The protein below binds the small molecule below.
Small molecule (SMILES): O=C[C@H](O)[C@@H](O)[C@H](O)CO

Binding-site contacts:
Ligand atom C4 contacts residue MG1 of chain 1.J at 3.4 Å.
Ligand atom C5 contacts residue GLU180 of chain 1.C at 4.0 Å.
Ligand atom O4 contacts residue MG1 of chain 1.J at 2.2 Å.
Ligand atom O4 contacts residue ASP291 of chain 1.C at 2.8 Å (salt-bridge).
Ligand atom O4 contacts residue ASP244 of chain 1.C at 3.1 Å (salt-bridge).
Ligand atom C2 contacts residue TRP136 of chain 1.C at 3.7 Å (hydrophobic).
Ligand atom C2 contacts residue ASP291 of chain 1.C at 3.8 Å.
Ligand atom C4 contacts residue TRP136 of chain 1.C at 3.6 Å (hydrophobic).
Ligand atom C4 contacts residue ASP291 of chain 1.C at 3.8 Å.
Ligand atom C3 contacts residue MG1 of chain 1.J at 3.6 Å.
Ligand atom O5 contacts residue HIS53 of chain 1.C at 2.6 Å (h-bond).
Ligand atom O2 contacts residue ASP244 of chain 1.C at 4.2 Å.
Ligand atom O1 contacts residue TRP136 of chain 1.C at 3.7 Å.
Ligand atom O4 contacts residue GLU180 of chain 1.C at 2.4 Å (salt-bridge).
Ligand atom O1 contacts residue LYS182 of chain 1.C at 3.0 Å (salt-bridge).
Ligand atom O2 contacts residue GLU180 of chain 1.C at 2.9 Å (salt-bridge).
Ligand atom O3 contacts residue MG1 of chain 1.J at 3.7 Å.
Ligand atom C1 contacts residue TRP136 of chain 1.C at 3.9 Å (hydrophobic).
Ligand atom C1 contacts residue PHE25 of chain 1.D at 3.6 Å (hydrophobic).
Ligand atom O5 contacts residue TRP136 of chain 1.C at 3.6 Å.
Ligand atom O3 contacts residue ASP291 of chain 1.C at 2.9 Å (salt-bridge).
Ligand atom C5 contacts residue HIS53 of chain 1.C at 3.2 Å.
Ligand atom O2 contacts residue MG1 of chain 1.J at 2.2 Å.
Ligand atom C5 contacts residue TRP136 of chain 1.C at 4.0 Å (hydrophobic).
Ligand atom O3 contacts residue TRP15 of chain 1.C at 3.4 Å (h-bond).
Ligand atom O2 contacts residue ASP291 of chain 1.C at 2.9 Å (salt-bridge).
Ligand atom O1 contacts residue PHE25 of chain 1.D at 3.7 Å.
Ligand atom C3 contacts residue ASP291 of chain 1.C at 3.6 Å.
Ligand atom C4 contacts residue GLU180 of chain 1.C at 3.1 Å.
Ligand atom C2 contacts residue HIS219 of chain 1.C at 4.1 Å.
Ligand atom C1 contacts residue LYS182 of chain 1.C at 4.2 Å.
Ligand atom C5 contacts residue THR89 of chain 1.C at 4.2 Å.
Ligand atom O1 contacts residue HIS219 of chain 1.C at 3.2 Å (h-bond).
Ligand atom C3 contacts residue TRP136 of chain 1.C at 3.8 Å (hydrophobic).
Ligand atom O5 contacts residue PHE93 of chain 1.C at 3.8 Å.
Ligand atom O2 contacts residue GLU216 of chain 1.C at 3.1 Å (salt-bridge).
Ligand atom C2 contacts residue GLU180 of chain 1.C at 3.7 Å.
Ligand atom O1 contacts residue ASP254 of chain 1.C at 4.0 Å.
Ligand atom O2 contacts residue HIS219 of chain 1.C at 3.5 Å.
Ligand atom C2 contacts residue MG1 of chain 1.J at 3.3 Å.

Sequence of chain 1.C:
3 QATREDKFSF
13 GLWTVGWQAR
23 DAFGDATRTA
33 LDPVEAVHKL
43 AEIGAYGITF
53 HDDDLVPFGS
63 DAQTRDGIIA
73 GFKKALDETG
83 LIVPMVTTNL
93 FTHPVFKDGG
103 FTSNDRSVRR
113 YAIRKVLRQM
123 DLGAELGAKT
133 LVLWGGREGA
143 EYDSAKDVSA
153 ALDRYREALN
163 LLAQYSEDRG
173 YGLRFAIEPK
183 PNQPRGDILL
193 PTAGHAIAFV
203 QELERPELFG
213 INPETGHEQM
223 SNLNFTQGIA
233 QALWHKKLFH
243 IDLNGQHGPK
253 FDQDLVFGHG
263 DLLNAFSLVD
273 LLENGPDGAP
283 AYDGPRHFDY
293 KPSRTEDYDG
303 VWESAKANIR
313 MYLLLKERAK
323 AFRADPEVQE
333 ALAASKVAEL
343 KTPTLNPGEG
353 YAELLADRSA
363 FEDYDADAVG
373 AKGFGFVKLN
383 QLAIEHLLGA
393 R

Sequence of chain 1.D:
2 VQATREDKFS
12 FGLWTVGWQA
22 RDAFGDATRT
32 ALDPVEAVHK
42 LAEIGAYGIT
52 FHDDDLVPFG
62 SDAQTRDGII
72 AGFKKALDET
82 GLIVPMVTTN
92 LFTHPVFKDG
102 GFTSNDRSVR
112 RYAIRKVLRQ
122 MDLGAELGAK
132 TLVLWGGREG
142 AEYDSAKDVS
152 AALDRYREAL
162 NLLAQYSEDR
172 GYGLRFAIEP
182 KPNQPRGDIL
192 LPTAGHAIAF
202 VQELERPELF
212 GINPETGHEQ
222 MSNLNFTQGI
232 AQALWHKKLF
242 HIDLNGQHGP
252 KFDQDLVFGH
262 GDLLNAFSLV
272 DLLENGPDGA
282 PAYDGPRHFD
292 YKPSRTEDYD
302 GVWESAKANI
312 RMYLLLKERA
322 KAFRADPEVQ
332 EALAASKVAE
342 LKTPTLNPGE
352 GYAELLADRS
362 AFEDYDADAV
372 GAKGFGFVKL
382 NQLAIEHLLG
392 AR